Binding-site contacts:
Ligand atom C2 contacts residue ASN211 of chain 1.A at 2.4 Å.
Ligand atom O7 contacts residue ASN211 of chain 1.A at 3.4 Å (h-bond).
Ligand atom C3 contacts residue ASN211 of chain 1.A at 3.8 Å.
Ligand atom C8 contacts residue ASN211 of chain 1.A at 4.4 Å.
Ligand atom C7 contacts residue ASN211 of chain 1.A at 3.3 Å.
Ligand atom C4 contacts residue ASN211 of chain 1.A at 4.2 Å.
Ligand atom N2 contacts residue ASN211 of chain 1.A at 2.9 Å (h-bond).
Ligand atom O5 contacts residue ASN211 of chain 1.A at 2.4 Å (h-bond).
Ligand atom C5 contacts residue ASN211 of chain 1.A at 3.7 Å.
Ligand atom C1 contacts residue ASN211 of chain 1.A at 1.4 Å.

This protein binds this small molecule.
Small molecule (SMILES): CC(=O)N[C@@H]1[C@@H](O)[C@H](O)[C@@H](CO)O[C@H]1O

Sequence of chain 1.A:
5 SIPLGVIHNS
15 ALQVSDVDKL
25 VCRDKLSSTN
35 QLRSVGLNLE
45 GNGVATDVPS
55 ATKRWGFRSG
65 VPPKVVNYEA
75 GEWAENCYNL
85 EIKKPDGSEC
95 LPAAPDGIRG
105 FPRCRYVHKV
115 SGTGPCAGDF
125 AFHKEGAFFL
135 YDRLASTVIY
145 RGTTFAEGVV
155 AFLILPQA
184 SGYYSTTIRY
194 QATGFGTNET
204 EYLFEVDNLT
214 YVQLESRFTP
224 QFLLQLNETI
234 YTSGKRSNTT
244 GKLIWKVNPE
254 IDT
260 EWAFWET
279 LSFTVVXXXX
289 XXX